A small-molecule ligand and the protein it binds are described below.
Small molecule (SMILES): CC[C@H](C)[C@@H]1NC(=O)[C@H](CCCNC(N)=[NH2+])NC(=O)[C@H]([C@@H](C)CC)NC(=O)[C@H](CO)NC(=O)[C@H](CCCC[NH3+])NC(=O)[C@@H]2CCCN2C(=O)[C@H]2CCCN2C(=O)[C@H](C)NC(=O)[C@H](Cc2ccc(O)cc2)NC(=O)[C@H](Cc2ccccc2)NC(=O)[C@H](C)NC(=O)[C@H](CCC(N)=O)NC(=O)CNC(=O)[C@@H]2CCCN2C(=O)CNC1=O

Sequence of chain 1.A:
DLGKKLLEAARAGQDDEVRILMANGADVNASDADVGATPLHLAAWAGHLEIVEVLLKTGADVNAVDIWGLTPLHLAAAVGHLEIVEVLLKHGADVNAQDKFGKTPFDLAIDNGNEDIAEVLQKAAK

Binding-site contacts:
Ligand atom CE2 contacts residue ARG15 of chain 1.A at 3.5 Å.
Ligand atom CA contacts residue TRP72 of chain 1.A at 3.4 Å (hydrophobic).
Ligand atom CZ contacts residue ASP115 of chain 1.A at 3.6 Å.
Ligand atom O contacts residue ARG15 of chain 1.A at 3.4 Å (salt-bridge).
Ligand atom CD1 contacts residue VAL39 of chain 1.A at 3.6 Å (hydrophobic).
Ligand atom O contacts residue ASN116 of chain 1.A at 3.0 Å (h-bond).
Ligand atom CD contacts residue ASP115 of chain 1.A at 3.5 Å.
Ligand atom CG2 contacts residue ALA82 of chain 1.A at 3.7 Å (hydrophobic).
Ligand atom CA contacts residue ASN116 of chain 1.A at 3.5 Å.
Ligand atom O contacts residue TRP49 of chain 1.A at 3.0 Å (h-bond).
Ligand atom C contacts residue ASN116 of chain 1.A at 3.5 Å.
Ligand atom CB contacts residue TRP72 of chain 1.A at 3.8 Å (hydrophobic).
Ligand atom CZ contacts residue LEU79 of chain 1.A at 3.7 Å (hydrophobic).
Ligand atom CZ contacts residue ASP70 of chain 1.A at 3.4 Å.
Ligand atom O contacts residue LEU112 of chain 1.A at 3.6 Å.
Ligand atom CE2 contacts residue ASP70 of chain 1.A at 3.3 Å.
Ligand atom CG2 contacts residue ASN116 of chain 1.A at 3.7 Å.
Ligand atom O contacts residue ARG15 of chain 1.A at 2.9 Å (salt-bridge).
Ligand atom NH1 contacts residue ASP115 of chain 1.A at 3.0 Å (salt-bridge).
Ligand atom OH contacts residue HIS45 of chain 1.A at 3.5 Å.
Ligand atom CG2 contacts residue TRP49 of chain 1.A at 3.8 Å (hydrophobic).
Ligand atom CB contacts residue TRP49 of chain 1.A at 3.5 Å (hydrophobic).
Ligand atom CD contacts residue PHE105 of chain 1.A at 3.6 Å (hydrophobic).
Ligand atom CE1 contacts residue ASP36 of chain 1.A at 3.6 Å.
Ligand atom NH2 contacts residue ASP115 of chain 1.A at 3.6 Å.
Ligand atom N contacts residue TRP72 of chain 1.A at 3.7 Å.
Ligand atom OH contacts residue ALA41 of chain 1.A at 3.3 Å.
Ligand atom CG contacts residue VAL39 of chain 1.A at 3.7 Å (hydrophobic).
Ligand atom CE2 contacts residue ALA41 of chain 1.A at 3.4 Å (hydrophobic).
Ligand atom CE1 contacts residue ARG15 of chain 1.A at 3.5 Å.
Ligand atom CB contacts residue ASN116 of chain 1.A at 3.6 Å.
Ligand atom CD1 contacts residue LEU46 of chain 1.A at 3.8 Å (hydrophobic).
Ligand atom CA contacts residue ASN116 of chain 1.A at 3.6 Å.
Ligand atom CB contacts residue TRP72 of chain 1.A at 3.6 Å (hydrophobic).
Ligand atom CE1 contacts residue LEU79 of chain 1.A at 3.7 Å (hydrophobic).
Ligand atom C contacts residue TRP49 of chain 1.A at 3.6 Å (hydrophobic).
Ligand atom CZ contacts residue ARG15 of chain 1.A at 3.3 Å.
Ligand atom N contacts residue ASN116 of chain 1.A at 2.7 Å (h-bond).
Ligand atom OH contacts residue ASP70 of chain 1.A at 2.7 Å (salt-bridge).
Ligand atom OH contacts residue LEU79 of chain 1.A at 3.6 Å.